Binding-site contacts:
Ligand atom CA contacts residue ZN1 of chain 1.H at 2.9 Å.
Ligand atom CB contacts residue GLY1 of chain 1.J at 3.1 Å.
Ligand atom O contacts residue HIS381 of chain 1.B at 2.9 Å (h-bond).
Ligand atom N contacts residue GLU319 of chain 1.B at 3.1 Å (salt-bridge).
Ligand atom CE2 contacts residue PRO247 of chain 1.B at 3.6 Å (hydrophobic).
Ligand atom C contacts residue GLU319 of chain 1.B at 3.5 Å.
Ligand atom O contacts residue GLU319 of chain 1.B at 2.9 Å (salt-bridge).
Ligand atom CE2 contacts residue PHE255 of chain 1.B at 3.4 Å (hydrophobic).
Ligand atom CH2 contacts residue SER234 of chain 1.B at 2.1 Å.
Ligand atom CB contacts residue ASN248 of chain 1.B at 3.4 Å.
Ligand atom C contacts residue TYR355 of chain 1.B at 3.1 Å (hydrophobic).
Ligand atom O contacts residue TYR355 of chain 1.B at 2.4 Å (h-bond).
Ligand atom CZ3 contacts residue ALA235 of chain 1.B at 3.8 Å (hydrophobic).
Ligand atom N contacts residue PHE255 of chain 1.B at 3.8 Å.
Ligand atom CD1 contacts residue TRP144 of chain 1.B at 3.5 Å (hydrophobic).
Ligand atom CZ2 contacts residue PRO247 of chain 1.B at 3.5 Å (hydrophobic).
Ligand atom CA contacts residue GLU253 of chain 1.B at 3.2 Å.
Ligand atom CZ3 contacts residue SER234 of chain 1.B at 2.5 Å.
Ligand atom CD2 contacts residue PHE255 of chain 1.B at 3.6 Å (hydrophobic).
Ligand atom CA contacts residue ZN1 of chain 1.G at 3.8 Å.
Ligand atom CA contacts residue ASN248 of chain 1.B at 3.5 Å.
Ligand atom CH2 contacts residue PRO247 of chain 1.B at 3.8 Å (hydrophobic).
Ligand atom N contacts residue GLY1 of chain 1.J at 3.8 Å.
Ligand atom CD1 contacts residue PHE255 of chain 1.B at 3.8 Å (hydrophobic).
Ligand atom CH2 contacts residue ALA235 of chain 1.B at 3.6 Å (hydrophobic).
Ligand atom C contacts residue ZN1 of chain 1.H at 3.5 Å.
Ligand atom O contacts residue GLY1 of chain 1.J at 2.1 Å (h-bond).
Ligand atom C contacts residue ZN1 of chain 1.G at 2.5 Å.
Ligand atom CB contacts residue TYR355 of chain 1.B at 3.6 Å (hydrophobic).
Ligand atom CD2 contacts residue PRO247 of chain 1.B at 3.8 Å (hydrophobic).
Ligand atom C contacts residue GLY1 of chain 1.J at 1.3 Å.
Ligand atom N contacts residue GLU253 of chain 1.B at 2.9 Å (salt-bridge).
Ligand atom O contacts residue ZN1 of chain 1.G at 2.1 Å.
Ligand atom CE3 contacts residue SER234 of chain 1.B at 3.7 Å.
Ligand atom N contacts residue ZN1 of chain 1.H at 2.2 Å.
Ligand atom CD1 contacts residue TYR355 of chain 1.B at 3.1 Å (hydrophobic).
Ligand atom CZ2 contacts residue PHE255 of chain 1.B at 3.7 Å (hydrophobic).
Ligand atom NE1 contacts residue PHE255 of chain 1.B at 3.4 Å.
Ligand atom CA contacts residue GLY1 of chain 1.J at 2.5 Å.
Ligand atom CZ2 contacts residue SER234 of chain 1.B at 3.2 Å.

Sequence of chain 1.B:
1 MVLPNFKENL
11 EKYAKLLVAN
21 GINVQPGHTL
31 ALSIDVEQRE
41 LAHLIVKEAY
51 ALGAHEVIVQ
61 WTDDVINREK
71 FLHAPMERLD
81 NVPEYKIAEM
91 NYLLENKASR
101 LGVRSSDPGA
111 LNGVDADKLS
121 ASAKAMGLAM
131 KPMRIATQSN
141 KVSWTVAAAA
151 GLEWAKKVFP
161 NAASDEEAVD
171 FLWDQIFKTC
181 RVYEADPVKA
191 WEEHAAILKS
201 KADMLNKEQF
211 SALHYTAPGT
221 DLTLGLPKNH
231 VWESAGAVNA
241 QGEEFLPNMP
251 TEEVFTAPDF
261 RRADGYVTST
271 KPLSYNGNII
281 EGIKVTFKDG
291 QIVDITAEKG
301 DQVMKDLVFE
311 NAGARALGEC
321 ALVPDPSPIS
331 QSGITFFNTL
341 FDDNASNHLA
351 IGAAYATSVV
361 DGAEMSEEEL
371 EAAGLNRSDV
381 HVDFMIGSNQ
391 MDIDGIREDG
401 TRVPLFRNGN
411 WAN

The small molecule below binds the protein below.
Small molecule (SMILES): N[C@@H](Cc1c[nH]c2ccccc12)C(=O)O